Binding-site contacts:
Ligand atom O7 contacts residue LYS320 of chain 2.E at 2.9 Å (salt-bridge).
Ligand atom O6 contacts residue GLU190 of chain 2.E at 3.1 Å (salt-bridge).
Ligand atom C contacts residue ASN109 of chain 1.H at 3.5 Å.
Ligand atom C2 contacts residue MG1 of chain 2.R at 2.8 Å.
Ligand atom O6 contacts residue LYS161 of chain 2.E at 3.4 Å (salt-bridge).
Ligand atom O6P contacts residue HIS313 of chain 2.E at 2.7 Å (h-bond).
Ligand atom O6 contacts residue ASP189 of chain 2.E at 2.9 Å (salt-bridge).
Ligand atom O1P contacts residue TRP59 of chain 1.H at 3.4 Å.
Ligand atom O6 contacts residue LYS163 of chain 2.E at 3.1 Å (salt-bridge).
Ligand atom O3 contacts residue KCX187 of chain 2.E at 2.6 Å (h-bond).
Ligand atom C3 contacts residue KCX187 of chain 2.E at 3.1 Å.
Ligand atom O6 contacts residue ASN109 of chain 1.H at 2.9 Å (h-bond).
Ligand atom O6P contacts residue SER365 of chain 2.E at 3.4 Å (h-bond).
Ligand atom O3 contacts residue HIS280 of chain 2.E at 3.0 Å (h-bond).
Ligand atom O3 contacts residue MG1 of chain 2.R at 2.2 Å.
Ligand atom O3 contacts residue ASN109 of chain 1.H at 3.4 Å (h-bond).
Ligand atom O5P contacts residue ARG281 of chain 2.E at 2.9 Å (salt-bridge).
Ligand atom O2P contacts residue GLY390 of chain 2.E at 2.9 Å (h-bond).
Ligand atom C contacts residue LYS161 of chain 2.E at 3.4 Å.
Ligand atom O2 contacts residue MG1 of chain 2.R at 2.2 Å.
Ligand atom O1 contacts residue LYS161 of chain 2.E at 3.1 Å (salt-bridge).
Ligand atom O3P contacts residue GLY389 of chain 2.E at 3.1 Å (h-bond).
Ligand atom O4 contacts residue SER365 of chain 2.E at 2.9 Å (h-bond).
Ligand atom O1P contacts residue GLY367 of chain 2.E at 2.9 Å (h-bond).
Ligand atom O1P contacts residue LYS320 of chain 2.E at 2.8 Å (salt-bridge).
Ligand atom O7 contacts residue GLU53 of chain 1.H at 3.4 Å (salt-bridge).
Ligand atom O1P contacts residue GLY366 of chain 2.E at 3.5 Å.
Ligand atom O2P contacts residue LYS161 of chain 2.E at 3.4 Å.
Ligand atom O4 contacts residue GLY366 of chain 2.E at 3.1 Å (h-bond).
Ligand atom C3 contacts residue MG1 of chain 2.R at 3.0 Å.
Ligand atom O3 contacts residue GLU190 of chain 2.E at 3.0 Å (salt-bridge).
Ligand atom O2 contacts residue KCX187 of chain 2.E at 3.2 Å (h-bond).
Ligand atom O2P contacts residue THR58 of chain 1.H at 2.5 Å (h-bond).
Ligand atom O6 contacts residue MG1 of chain 2.R at 2.1 Å.
Ligand atom O2 contacts residue THR159 of chain 2.E at 2.8 Å (h-bond).
Ligand atom O2 contacts residue ASP189 of chain 2.E at 3.3 Å (salt-bridge).
Ligand atom O4P contacts residue ARG281 of chain 2.E at 3.2 Å (salt-bridge).
Ligand atom C contacts residue MG1 of chain 2.R at 2.8 Å.
Ligand atom O5 contacts residue LEU321 of chain 2.E at 3.1 Å.
Ligand atom O2 contacts residue LYS161 of chain 2.E at 3.0 Å (salt-bridge).

This protein binds this small molecule.
Small molecule (SMILES): O=C(O)[C@@](O)(COP(=O)(O)O)[C@H](O)[C@H](O)COP(=O)(O)O

Sequence of chain 1.H:
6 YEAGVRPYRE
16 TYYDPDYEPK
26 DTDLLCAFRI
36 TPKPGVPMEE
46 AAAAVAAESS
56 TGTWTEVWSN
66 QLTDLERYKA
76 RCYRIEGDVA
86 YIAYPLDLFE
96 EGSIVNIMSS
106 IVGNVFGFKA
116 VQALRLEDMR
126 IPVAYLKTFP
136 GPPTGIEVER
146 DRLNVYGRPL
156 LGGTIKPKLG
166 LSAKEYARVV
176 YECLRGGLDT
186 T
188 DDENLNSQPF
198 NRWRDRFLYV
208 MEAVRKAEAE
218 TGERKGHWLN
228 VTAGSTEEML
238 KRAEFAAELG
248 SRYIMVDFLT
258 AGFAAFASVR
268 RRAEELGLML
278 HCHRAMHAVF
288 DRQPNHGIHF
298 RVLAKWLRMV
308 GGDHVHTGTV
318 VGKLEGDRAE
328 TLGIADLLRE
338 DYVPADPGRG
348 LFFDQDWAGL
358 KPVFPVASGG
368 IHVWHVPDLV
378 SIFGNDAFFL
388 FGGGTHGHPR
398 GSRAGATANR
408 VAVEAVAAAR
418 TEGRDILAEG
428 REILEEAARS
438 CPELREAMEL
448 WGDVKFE

Sequence of chain 2.E:
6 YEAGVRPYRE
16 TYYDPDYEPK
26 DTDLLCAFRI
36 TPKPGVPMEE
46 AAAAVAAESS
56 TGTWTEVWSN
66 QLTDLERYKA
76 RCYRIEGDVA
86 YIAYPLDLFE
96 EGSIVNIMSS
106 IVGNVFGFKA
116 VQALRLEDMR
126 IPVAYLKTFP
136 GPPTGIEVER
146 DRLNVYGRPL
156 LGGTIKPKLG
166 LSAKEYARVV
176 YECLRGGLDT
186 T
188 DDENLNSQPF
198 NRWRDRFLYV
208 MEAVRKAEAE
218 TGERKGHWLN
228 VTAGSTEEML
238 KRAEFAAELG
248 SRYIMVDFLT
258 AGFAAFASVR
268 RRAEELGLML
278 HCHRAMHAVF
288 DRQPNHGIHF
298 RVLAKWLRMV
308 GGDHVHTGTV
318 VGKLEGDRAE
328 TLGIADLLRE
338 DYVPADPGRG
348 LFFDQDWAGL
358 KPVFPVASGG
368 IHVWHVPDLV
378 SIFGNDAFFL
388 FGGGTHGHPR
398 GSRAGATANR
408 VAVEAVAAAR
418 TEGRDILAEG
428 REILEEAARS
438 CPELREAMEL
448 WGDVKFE